Binding-site contacts:
Ligand atom OD1 contacts residue LEU17 of chain 1.C at 4.4 Å.
Ligand atom CG contacts residue LYS24 of chain 1.C at 3.6 Å.
Ligand atom CG contacts residue CYS25 of chain 1.C at 4.4 Å (hydrophobic).
Ligand atom ND2 contacts residue CYS25 of chain 1.C at 3.6 Å.
Ligand atom OD1 contacts residue LYS24 of chain 1.C at 4.5 Å.
Ligand atom CG contacts residue VAL26 of chain 1.C at 3.9 Å (hydrophobic).
Ligand atom C contacts residue LEU17 of chain 1.C at 4.1 Å (hydrophobic).
Ligand atom CB contacts residue CYS25 of chain 1.C at 4.1 Å (hydrophobic).
Ligand atom OD1 contacts residue LYS27 of chain 1.C at 4.4 Å.
Ligand atom ND2 contacts residue LYS24 of chain 1.C at 3.7 Å.
Ligand atom CG contacts residue LEU17 of chain 1.C at 4.4 Å (hydrophobic).
Ligand atom CB contacts residue LYS24 of chain 1.C at 3.1 Å.
Ligand atom ND2 contacts residue LYS27 of chain 1.C at 3.3 Å (salt-bridge).
Ligand atom OXT contacts residue LEU17 of chain 1.C at 3.0 Å.
Ligand atom CG contacts residue LYS27 of chain 1.C at 4.1 Å.
Ligand atom CA contacts residue LYS15 of chain 1.C at 4.3 Å.
Ligand atom N contacts residue CYS16 of chain 1.C at 4.0 Å.
Ligand atom CB contacts residue LEU17 of chain 1.C at 3.8 Å (hydrophobic).
Ligand atom N contacts residue LEU17 of chain 1.C at 4.2 Å.
Ligand atom N contacts residue LYS15 of chain 1.C at 3.0 Å (salt-bridge).
Ligand atom ND2 contacts residue VAL26 of chain 1.C at 2.6 Å (h-bond).

This protein binds this small molecule.
Small molecule (SMILES): NC(=O)C[C@H](N)C(=O)O

Sequence of chain 1.C:
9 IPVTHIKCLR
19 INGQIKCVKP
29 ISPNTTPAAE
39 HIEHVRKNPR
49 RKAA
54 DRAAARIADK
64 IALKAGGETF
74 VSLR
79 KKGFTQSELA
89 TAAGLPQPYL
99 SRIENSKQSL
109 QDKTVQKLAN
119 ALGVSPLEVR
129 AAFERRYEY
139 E